This protein binds this small molecule.
Small molecule (SMILES): N#Cc1ccc(CCNCc2ccc3ccc(N)nc3c2)cc1Cl

Sequence of chain 1.B:
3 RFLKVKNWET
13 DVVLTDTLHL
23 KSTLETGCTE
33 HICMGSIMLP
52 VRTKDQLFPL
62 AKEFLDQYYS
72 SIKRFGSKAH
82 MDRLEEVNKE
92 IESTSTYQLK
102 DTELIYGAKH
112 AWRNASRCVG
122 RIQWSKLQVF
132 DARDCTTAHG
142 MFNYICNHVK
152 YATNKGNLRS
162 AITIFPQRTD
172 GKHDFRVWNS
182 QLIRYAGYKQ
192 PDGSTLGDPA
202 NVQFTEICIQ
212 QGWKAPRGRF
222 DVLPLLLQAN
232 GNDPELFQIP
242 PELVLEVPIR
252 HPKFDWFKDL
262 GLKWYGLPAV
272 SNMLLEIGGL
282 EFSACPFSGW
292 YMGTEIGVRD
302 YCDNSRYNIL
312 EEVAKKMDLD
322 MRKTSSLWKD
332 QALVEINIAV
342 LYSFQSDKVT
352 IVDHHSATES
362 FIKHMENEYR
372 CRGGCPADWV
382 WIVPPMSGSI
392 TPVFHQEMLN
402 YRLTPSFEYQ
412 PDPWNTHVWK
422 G

Sequence of chain 1.A:
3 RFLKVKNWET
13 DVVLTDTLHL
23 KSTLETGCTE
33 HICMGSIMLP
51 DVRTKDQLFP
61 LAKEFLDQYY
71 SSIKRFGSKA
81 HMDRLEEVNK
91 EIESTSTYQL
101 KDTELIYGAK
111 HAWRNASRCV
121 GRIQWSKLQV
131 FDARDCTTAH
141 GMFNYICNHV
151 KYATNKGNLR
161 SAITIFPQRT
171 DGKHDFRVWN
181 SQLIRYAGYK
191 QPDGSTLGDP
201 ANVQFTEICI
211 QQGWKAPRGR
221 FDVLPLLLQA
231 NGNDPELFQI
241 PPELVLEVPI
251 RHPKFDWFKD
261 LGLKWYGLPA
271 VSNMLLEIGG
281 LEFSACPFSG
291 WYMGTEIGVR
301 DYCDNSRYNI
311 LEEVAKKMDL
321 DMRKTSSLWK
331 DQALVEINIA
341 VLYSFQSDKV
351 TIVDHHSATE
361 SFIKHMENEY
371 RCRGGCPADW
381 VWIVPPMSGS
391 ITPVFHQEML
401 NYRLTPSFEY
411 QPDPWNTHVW

Binding-site contacts:
Ligand atom C07 contacts residue VAL271 of chain 1.A at 3.2 Å (hydrophobic).
Ligand atom C05 contacts residue HEM1 of chain 1.C at 3.6 Å.
Ligand atom C06 contacts residue PHE288 of chain 1.A at 3.9 Å (hydrophobic).
Ligand atom N01 contacts residue GLU296 of chain 1.A at 2.7 Å (salt-bridge).
Ligand atom C06 contacts residue HEM1 of chain 1.C at 3.4 Å.
Ligand atom C26 contacts residue MET40 of chain 1.A at 4.1 Å (hydrophobic).
Ligand atom C05 contacts residue VAL271 of chain 1.A at 4.1 Å (hydrophobic).
Ligand atom N12 contacts residue HEM1 of chain 1.C at 3.0 Å (h-bond).
Ligand atom C06 contacts residue VAL271 of chain 1.A at 3.5 Å (hydrophobic).
Ligand atom N02 contacts residue TRP291 of chain 1.A at 3.0 Å (h-bond).
Ligand atom C03 contacts residue HEM1 of chain 1.C at 2.9 Å.
Ligand atom N28 contacts residue TRP10 of chain 1.B at 3.0 Å.
Ligand atom C21 contacts residue TRP382 of chain 1.A at 4.2 Å (hydrophobic).
Ligand atom N02 contacts residue TYR292 of chain 1.A at 4.0 Å.
Ligand atom N02 contacts residue PRO269 of chain 1.A at 3.8 Å.
Ligand atom N01 contacts residue HEM1 of chain 1.C at 4.0 Å.
Ligand atom C10 contacts residue HEM1 of chain 1.C at 3.9 Å.
Ligand atom C02 contacts residue GLU296 of chain 1.A at 3.6 Å.
Ligand atom C08 contacts residue VAL271 of chain 1.A at 3.6 Å (hydrophobic).
Ligand atom C04 contacts residue HEM1 of chain 1.C at 3.3 Å.
Ligand atom C25 contacts residue MET40 of chain 1.A at 4.0 Å (hydrophobic).
Ligand atom C04 contacts residue PHE288 of chain 1.A at 4.2 Å (hydrophobic).
Ligand atom C13 contacts residue HEM1 of chain 1.C at 3.4 Å.
Ligand atom C10 contacts residue GLU296 of chain 1.A at 3.5 Å.
Ligand atom N02 contacts residue GLU296 of chain 1.A at 2.9 Å (salt-bridge).
Ligand atom C21 contacts residue MET40 of chain 1.A at 4.2 Å (hydrophobic).
Ligand atom C09 contacts residue GLU296 of chain 1.A at 3.5 Å.
Ligand atom C22 contacts residue HEM1 of chain 1.C at 4.1 Å.
Ligand atom C09 contacts residue HEM1 of chain 1.C at 3.4 Å.
Ligand atom C08 contacts residue HEM1 of chain 1.C at 3.5 Å.
Ligand atom C27 contacts residue TRP10 of chain 1.B at 3.8 Å (hydrophobic).
Ligand atom C21 contacts residue HEM1 of chain 1.C at 4.1 Å.
Ligand atom C14 contacts residue TRP382 of chain 1.A at 3.7 Å (hydrophobic).
Ligand atom C07 contacts residue HEM1 of chain 1.C at 3.5 Å.
Ligand atom C24 contacts residue MET40 of chain 1.A at 4.1 Å (hydrophobic).
Ligand atom N02 contacts residue HEM1 of chain 1.C at 3.6 Å.
Ligand atom C14 contacts residue HEM1 of chain 1.C at 3.1 Å.
Ligand atom C02 contacts residue HEM1 of chain 1.C at 3.6 Å.
Ligand atom CL2 contacts residue LEU41 of chain 1.A at 3.5 Å.
Ligand atom C11 contacts residue HEM1 of chain 1.C at 2.9 Å.